This small molecule binds to this protein.
Small molecule (SMILES): O=C(O)c1ccc(NC(=O)[C@H](C2CCCCC2)n2c(-c3ccc(Cl)cc3)nc3cc(F)c(F)cc32)c(Cl)c1

Binding-site contacts:
Ligand atom C31 contacts residue PHE90 of chain 1.C at 3.6 Å (hydrophobic).
Ligand atom F26 contacts residue ILE34 of chain 1.C at 3.6 Å.
Ligand atom N3 contacts residue SER93 of chain 1.C at 3.6 Å.
Ligand atom C5 contacts residue SER93 of chain 1.C at 3.7 Å.
Ligand atom N3 contacts residue TYR130 of chain 1.C at 2.9 Å (h-bond).
Ligand atom O29 contacts residue ILE30 of chain 1.C at 3.7 Å.
Ligand atom C10 contacts residue SER93 of chain 1.C at 3.6 Å.
Ligand atom F27 contacts residue PHE97 of chain 1.C at 3.2 Å.
Ligand atom C31 contacts residue MET89 of chain 1.C at 3.7 Å (hydrophobic).
Ligand atom C2 contacts residue SER93 of chain 1.C at 3.7 Å.
Ligand atom C30 contacts residue PHE90 of chain 1.C at 3.7 Å (hydrophobic).
Ligand atom C10 contacts residue TYR130 of chain 1.C at 3.8 Å (hydrophobic).
Ligand atom CL28 contacts residue ALA52 of chain 1.C at 3.8 Å.
Ligand atom CL28 contacts residue MET89 of chain 1.C at 3.5 Å.
Ligand atom C37 contacts residue ASN44 of chain 1.C at 3.5 Å.
Ligand atom O29 contacts residue ARG92 of chain 1.C at 3.0 Å (salt-bridge).
Ligand atom C2 contacts residue TYR130 of chain 1.C at 3.8 Å (hydrophobic).
Ligand atom CL28 contacts residue MET51 of chain 1.C at 3.7 Å.
Ligand atom F27 contacts residue ILE113 of chain 1.C at 3.8 Å.
Ligand atom C12 contacts residue SER93 of chain 1.C at 3.5 Å.
Ligand atom C21 contacts residue ILE96 of chain 1.C at 3.7 Å (hydrophobic).
Ligand atom F27 contacts residue SER93 of chain 1.C at 3.7 Å.
Ligand atom C32 contacts residue MET126 of chain 1.C at 3.6 Å (hydrophobic).
Ligand atom N9 contacts residue SER93 of chain 1.C at 3.1 Å (h-bond).
Ligand atom O20 contacts residue HIS55 of chain 1.C at 3.4 Å (h-bond).
Ligand atom C15 contacts residue SER93 of chain 1.C at 3.7 Å.
Ligand atom C37 contacts residue ILE47 of chain 1.C at 3.7 Å (hydrophobic).
Ligand atom C10 contacts residue ILE113 of chain 1.C at 3.5 Å (hydrophobic).
Ligand atom F27 contacts residue LEU109 of chain 1.C at 3.6 Å.
Ligand atom F26 contacts residue ILE30 of chain 1.C at 3.8 Å.
Ligand atom C22 contacts residue ILE96 of chain 1.C at 3.2 Å (hydrophobic).
Ligand atom F26 contacts residue ILE96 of chain 1.C at 3.4 Å.
Ligand atom C15 contacts residue ILE113 of chain 1.C at 3.5 Å (hydrophobic).
Ligand atom C31 contacts residue LEU48 of chain 1.C at 3.6 Å (hydrophobic).
Ligand atom C22 contacts residue ILE30 of chain 1.C at 3.6 Å (hydrophobic).
Ligand atom C24 contacts residue MET126 of chain 1.C at 3.8 Å (hydrophobic).
Ligand atom C8 contacts residue ILE34 of chain 1.C at 3.8 Å (hydrophobic).
Ligand atom CL33 contacts residue PHE90 of chain 1.C at 3.7 Å.
Ligand atom O19 contacts residue MET51 of chain 1.C at 3.7 Å.
Ligand atom C34 contacts residue LEU48 of chain 1.C at 3.8 Å (hydrophobic).

Sequence of chain 1.C:
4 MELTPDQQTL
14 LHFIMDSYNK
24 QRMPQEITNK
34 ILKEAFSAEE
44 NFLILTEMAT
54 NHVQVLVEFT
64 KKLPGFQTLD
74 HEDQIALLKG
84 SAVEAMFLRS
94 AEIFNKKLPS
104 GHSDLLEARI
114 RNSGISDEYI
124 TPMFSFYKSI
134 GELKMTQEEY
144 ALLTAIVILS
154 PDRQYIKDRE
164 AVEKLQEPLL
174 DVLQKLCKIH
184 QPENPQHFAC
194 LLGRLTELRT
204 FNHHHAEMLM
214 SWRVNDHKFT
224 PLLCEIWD